Sequence of chain 1.B:
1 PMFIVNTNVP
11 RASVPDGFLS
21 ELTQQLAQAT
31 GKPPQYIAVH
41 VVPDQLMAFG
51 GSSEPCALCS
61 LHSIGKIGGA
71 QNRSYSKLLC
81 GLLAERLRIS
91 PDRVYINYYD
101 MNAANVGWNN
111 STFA

Sequence of chain 1.A:
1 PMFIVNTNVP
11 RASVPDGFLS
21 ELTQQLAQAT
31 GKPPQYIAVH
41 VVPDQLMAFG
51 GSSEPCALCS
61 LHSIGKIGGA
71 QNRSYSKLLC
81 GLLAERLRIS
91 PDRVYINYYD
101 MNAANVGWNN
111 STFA

This protein binds this small molecule.
Small molecule (SMILES): O=C(O)c1cccc(-c2cn[nH]c2)c1

Binding-site contacts:
Ligand atom O20 contacts residue LYS32 of chain 1.B at 3.0 Å (salt-bridge).
Ligand atom C13 contacts residue PRO1 of chain 1.B at 3.5 Å (hydrophobic).
Ligand atom O21 contacts residue SER63 of chain 1.B at 3.4 Å (h-bond).
Ligand atom C17 contacts residue PHE113 of chain 1.B at 3.5 Å (hydrophobic).
Ligand atom C6 contacts residue SER63 of chain 1.B at 4.0 Å.
Ligand atom C3 contacts residue VAL106 of chain 1.B at 3.6 Å (hydrophobic).
Ligand atom C3 contacts residue ASN97 of chain 1.A at 3.9 Å.
Ligand atom N5 contacts residue HIS62 of chain 1.B at 3.2 Å.
Ligand atom C18 contacts residue TYR95 of chain 1.A at 3.3 Å (hydrophobic).
Ligand atom C18 contacts residue PHE113 of chain 1.B at 3.8 Å (hydrophobic).
Ligand atom C15 contacts residue PRO1 of chain 1.B at 3.3 Å (hydrophobic).
Ligand atom C6 contacts residue VAL106 of chain 1.B at 4.1 Å (hydrophobic).
Ligand atom C16 contacts residue TYR36 of chain 1.B at 4.0 Å (hydrophobic).
Ligand atom C19 contacts residue PRO1 of chain 1.B at 3.7 Å (hydrophobic).
Ligand atom N5 contacts residue MET101 of chain 1.B at 3.8 Å.
Ligand atom N4 contacts residue MET2 of chain 1.B at 3.8 Å.
Ligand atom N5 contacts residue ASN97 of chain 1.A at 3.1 Å (h-bond).
Ligand atom C19 contacts residue GOL1 of chain 1.M at 3.7 Å.
Ligand atom C3 contacts residue MET2 of chain 1.B at 4.1 Å (hydrophobic).
Ligand atom C14 contacts residue PRO1 of chain 1.B at 3.3 Å (hydrophobic).
Ligand atom C17 contacts residue PRO1 of chain 1.B at 3.8 Å (hydrophobic).
Ligand atom C19 contacts residue LYS32 of chain 1.B at 3.2 Å.
Ligand atom C15 contacts residue ILE64 of chain 1.B at 3.7 Å (hydrophobic).
Ligand atom O21 contacts residue ILE64 of chain 1.B at 3.0 Å (h-bond).
Ligand atom C6 contacts residue HIS62 of chain 1.B at 3.6 Å.
Ligand atom C6 contacts residue MET101 of chain 1.B at 4.1 Å (hydrophobic).
Ligand atom N4 contacts residue ASN97 of chain 1.A at 2.9 Å (h-bond).
Ligand atom N4 contacts residue VAL106 of chain 1.B at 4.1 Å.
Ligand atom C17 contacts residue TYR36 of chain 1.B at 3.8 Å (hydrophobic).
Ligand atom C17 contacts residue TYR95 of chain 1.A at 3.2 Å (hydrophobic).
Ligand atom C19 contacts residue ILE64 of chain 1.B at 3.8 Å (hydrophobic).
Ligand atom O21 contacts residue LYS32 of chain 1.B at 2.7 Å (salt-bridge).
Ligand atom C2 contacts residue PRO1 of chain 1.B at 4.0 Å (hydrophobic).
Ligand atom C3 contacts residue TYR95 of chain 1.A at 3.6 Å (hydrophobic).
Ligand atom O21 contacts residue PRO1 of chain 1.B at 3.6 Å.
Ligand atom C2 contacts residue VAL106 of chain 1.B at 3.9 Å (hydrophobic).
Ligand atom C14 contacts residue ILE64 of chain 1.B at 3.7 Å (hydrophobic).
Ligand atom O20 contacts residue GOL1 of chain 1.M at 2.6 Å (h-bond).
Ligand atom C16 contacts residue PRO1 of chain 1.B at 3.6 Å (hydrophobic).
Ligand atom C18 contacts residue PRO1 of chain 1.B at 3.7 Å (hydrophobic).